Sequence of chain 1.A:
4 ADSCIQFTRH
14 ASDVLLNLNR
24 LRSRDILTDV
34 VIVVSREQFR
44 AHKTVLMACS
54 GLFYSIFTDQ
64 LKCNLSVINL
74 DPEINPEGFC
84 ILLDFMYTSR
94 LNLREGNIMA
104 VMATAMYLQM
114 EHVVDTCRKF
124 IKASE

A protein and the small-molecule ligand that binds it are described below.
Small molecule (SMILES): CNC(=O)[C@@H](C)Nc1cc(=O)[nH]c2ccc(Nc3ccnc(Cl)c3C#N)cc12

Sequence of chain 2.A:
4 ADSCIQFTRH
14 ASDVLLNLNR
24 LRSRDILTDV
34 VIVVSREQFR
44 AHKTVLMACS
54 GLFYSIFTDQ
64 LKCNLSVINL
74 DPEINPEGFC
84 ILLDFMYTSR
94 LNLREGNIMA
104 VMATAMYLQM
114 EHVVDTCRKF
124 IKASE

Binding-site contacts:
Ligand atom CL contacts residue LEU24 of chain 1.A at 3.7 Å.
Ligand atom C18 contacts residue ASP16 of chain 1.A at 3.7 Å.
Ligand atom C18 contacts residue ALA51 of chain 2.A at 3.2 Å (hydrophobic).
Ligand atom O1 contacts residue HIS115 of chain 2.A at 3.5 Å.
Ligand atom C12 contacts residue CYS52 of chain 2.A at 3.6 Å (hydrophobic).
Ligand atom C8 contacts residue GLY54 of chain 2.A at 3.4 Å.
Ligand atom C contacts residue ASN20 of chain 1.A at 3.7 Å.
Ligand atom N5 contacts residue ASP16 of chain 1.A at 3.8 Å.
Ligand atom CL contacts residue TYR57 of chain 2.A at 3.8 Å.
Ligand atom C11 contacts residue ASN20 of chain 1.A at 3.4 Å.
Ligand atom N2 contacts residue ASN20 of chain 1.A at 3.8 Å.
Ligand atom CL contacts residue ARG27 of chain 1.A at 3.2 Å.
Ligand atom O contacts residue GLU114 of chain 2.A at 2.8 Å (salt-bridge).
Ligand atom C17 contacts residue ASP16 of chain 1.A at 3.5 Å.
Ligand atom C7 contacts residue GLY54 of chain 2.A at 3.7 Å.
Ligand atom CL contacts residue ARG23 of chain 1.A at 3.3 Å.
Ligand atom C4 contacts residue TYR57 of chain 2.A at 3.5 Å (hydrophobic).
Ligand atom C5 contacts residue TYR57 of chain 2.A at 3.5 Å (hydrophobic).
Ligand atom C5 contacts residue MET50 of chain 2.A at 3.4 Å (hydrophobic).
Ligand atom N4 contacts residue CYS52 of chain 2.A at 3.8 Å.
Ligand atom C6 contacts residue MET50 of chain 2.A at 3.5 Å (hydrophobic).
Ligand atom N2 contacts residue MET50 of chain 2.A at 2.9 Å (h-bond).
Ligand atom C4 contacts residue ASN20 of chain 1.A at 3.7 Å.
Ligand atom N1 contacts residue LEU24 of chain 1.A at 3.5 Å.
Ligand atom O contacts residue GLN112 of chain 2.A at 3.6 Å (h-bond).
Ligand atom C14 contacts residue GLN112 of chain 2.A at 3.6 Å.
Ligand atom C9 contacts residue GLY54 of chain 2.A at 3.8 Å.
Ligand atom N1 contacts residue ALA51 of chain 2.A at 3.5 Å (h-bond).
Ligand atom N1 contacts residue MET50 of chain 2.A at 3.2 Å (h-bond).
Ligand atom C5 contacts residue ASN20 of chain 1.A at 3.7 Å.
Ligand atom C15 contacts residue ALA51 of chain 2.A at 3.7 Å (hydrophobic).
Ligand atom N4 contacts residue ALA51 of chain 2.A at 3.1 Å (h-bond).
Ligand atom C contacts residue TYR57 of chain 2.A at 3.5 Å (hydrophobic).
Ligand atom O1 contacts residue ASP16 of chain 1.A at 3.4 Å (salt-bridge).
Ligand atom N contacts residue TYR57 of chain 2.A at 3.8 Å.
Ligand atom C3 contacts residue ASN20 of chain 1.A at 3.8 Å.
Ligand atom C11 contacts residue ALA51 of chain 2.A at 3.3 Å (hydrophobic).
Ligand atom N3 contacts residue GLN112 of chain 2.A at 3.3 Å (h-bond).
Ligand atom O contacts residue MET113 of chain 2.A at 3.5 Å.
Ligand atom C16 contacts residue ASP16 of chain 1.A at 3.8 Å.